Sequence of chain 1.B:
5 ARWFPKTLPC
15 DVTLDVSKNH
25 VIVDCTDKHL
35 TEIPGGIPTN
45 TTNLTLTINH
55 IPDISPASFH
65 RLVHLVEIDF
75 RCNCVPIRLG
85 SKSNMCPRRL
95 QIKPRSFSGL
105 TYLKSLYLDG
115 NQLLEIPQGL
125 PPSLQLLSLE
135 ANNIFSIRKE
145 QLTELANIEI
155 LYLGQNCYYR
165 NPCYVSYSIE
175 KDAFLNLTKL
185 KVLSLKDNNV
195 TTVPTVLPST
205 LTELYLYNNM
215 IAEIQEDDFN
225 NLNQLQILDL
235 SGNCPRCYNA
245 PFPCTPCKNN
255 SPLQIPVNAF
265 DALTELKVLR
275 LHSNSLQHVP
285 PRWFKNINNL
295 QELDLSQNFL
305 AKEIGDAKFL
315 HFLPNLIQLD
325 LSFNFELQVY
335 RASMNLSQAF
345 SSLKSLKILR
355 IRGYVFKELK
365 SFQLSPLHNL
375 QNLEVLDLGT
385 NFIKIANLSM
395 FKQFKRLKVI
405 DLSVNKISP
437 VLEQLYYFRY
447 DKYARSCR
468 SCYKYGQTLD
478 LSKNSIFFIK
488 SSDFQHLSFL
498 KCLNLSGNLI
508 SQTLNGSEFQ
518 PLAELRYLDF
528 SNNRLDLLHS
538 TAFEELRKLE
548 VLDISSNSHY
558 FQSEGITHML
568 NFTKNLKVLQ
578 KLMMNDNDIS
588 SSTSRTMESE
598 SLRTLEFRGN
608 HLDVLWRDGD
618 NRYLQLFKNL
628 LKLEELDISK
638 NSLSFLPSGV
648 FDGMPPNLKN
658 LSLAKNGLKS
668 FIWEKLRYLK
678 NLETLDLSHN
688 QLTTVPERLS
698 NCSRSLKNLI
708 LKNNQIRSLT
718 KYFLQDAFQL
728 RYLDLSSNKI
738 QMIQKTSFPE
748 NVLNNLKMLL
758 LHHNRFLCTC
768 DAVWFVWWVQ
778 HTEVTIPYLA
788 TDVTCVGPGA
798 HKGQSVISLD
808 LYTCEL

This small molecule binds to this protein.
Small molecule (SMILES): CC(=O)N[C@H]1[C@H](O[C@H]2[C@H](O)[C@@H](NC(C)=O)CO[C@@H]2CO)O[C@H](CO)[C@@H](O)[C@@H]1O

Binding-site contacts:
Ligand atom O7 contacts residue ILE26 of chain 1.B at 4.4 Å.
Ligand atom C4 contacts residue ASN47 of chain 1.B at 4.2 Å.
Ligand atom C5 contacts residue ASN47 of chain 1.B at 3.6 Å.
Ligand atom O6 contacts residue VAL70 of chain 1.B at 4.4 Å.
Ligand atom O5 contacts residue ASN47 of chain 1.B at 2.3 Å (h-bond).
Ligand atom C3 contacts residue ASN47 of chain 1.B at 3.8 Å.
Ligand atom C5 contacts residue GLU71 of chain 1.B at 4.2 Å.
Ligand atom C5 contacts residue HIS24 of chain 1.B at 4.5 Å.
Ligand atom C1 contacts residue GLU71 of chain 1.B at 4.1 Å.
Ligand atom C2 contacts residue GLU71 of chain 1.B at 4.2 Å.
Ligand atom C5 contacts residue VAL70 of chain 1.B at 4.0 Å (hydrophobic).
Ligand atom C8 contacts residue LYS108 of chain 1.B at 3.2 Å.
Ligand atom C6 contacts residue GLU71 of chain 1.B at 3.9 Å.
Ligand atom C7 contacts residue ASN47 of chain 1.B at 3.0 Å.
Ligand atom O7 contacts residue GLU71 of chain 1.B at 4.0 Å.
Ligand atom O5 contacts residue VAL70 of chain 1.B at 4.0 Å.
Ligand atom C8 contacts residue ILE26 of chain 1.B at 3.7 Å (hydrophobic).
Ligand atom C6 contacts residue VAL70 of chain 1.B at 3.6 Å (hydrophobic).
Ligand atom O3 contacts residue GLN129 of chain 1.B at 4.4 Å.
Ligand atom O6 contacts residue GLU71 of chain 1.B at 3.0 Å (salt-bridge).
Ligand atom N2 contacts residue ASN47 of chain 1.B at 2.9 Å (h-bond).
Ligand atom C8 contacts residue ASN47 of chain 1.B at 4.2 Å.
Ligand atom C4 contacts residue GLU71 of chain 1.B at 4.2 Å.
Ligand atom O6 contacts residue SER109 of chain 1.B at 3.3 Å (h-bond).
Ligand atom O7 contacts residue ASN47 of chain 1.B at 2.6 Å (h-bond).
Ligand atom C1 contacts residue ASN47 of chain 1.B at 1.4 Å.
Ligand atom C2 contacts residue ASN47 of chain 1.B at 2.5 Å.
Ligand atom O5 contacts residue GLU71 of chain 1.B at 3.4 Å.